This protein binds this small molecule.
Small molecule (SMILES): CC(=O)N[C@@H]1[C@@H](O)[C@H](O)[C@@H](CO)O[C@H]1O

Binding-site contacts:
Ligand atom C7 contacts residue GLY326 of chain 1.C at 3.6 Å.
Ligand atom C7 contacts residue PHE325 of chain 1.C at 4.3 Å (hydrophobic).
Ligand atom O7 contacts residue PHE325 of chain 1.C at 3.3 Å.
Ligand atom C2 contacts residue ASN330 of chain 1.C at 2.5 Å.
Ligand atom C5 contacts residue ASN330 of chain 1.C at 3.7 Å.
Ligand atom C7 contacts residue ASN330 of chain 1.C at 3.7 Å.
Ligand atom C3 contacts residue ASN330 of chain 1.C at 3.8 Å.
Ligand atom C1 contacts residue ASN330 of chain 1.C at 1.4 Å.
Ligand atom O7 contacts residue GLY326 of chain 1.C at 3.2 Å (h-bond).
Ligand atom C8 contacts residue ASN330 of chain 1.C at 4.2 Å.
Ligand atom N2 contacts residue GLY326 of chain 1.C at 4.3 Å.
Ligand atom N2 contacts residue ASN330 of chain 1.C at 2.9 Å (h-bond).
Ligand atom O5 contacts residue ASN330 of chain 1.C at 2.4 Å (h-bond).
Ligand atom C4 contacts residue ASN330 of chain 1.C at 4.2 Å.
Ligand atom C8 contacts residue GLY326 of chain 1.C at 3.8 Å.

Sequence of chain 1.C:
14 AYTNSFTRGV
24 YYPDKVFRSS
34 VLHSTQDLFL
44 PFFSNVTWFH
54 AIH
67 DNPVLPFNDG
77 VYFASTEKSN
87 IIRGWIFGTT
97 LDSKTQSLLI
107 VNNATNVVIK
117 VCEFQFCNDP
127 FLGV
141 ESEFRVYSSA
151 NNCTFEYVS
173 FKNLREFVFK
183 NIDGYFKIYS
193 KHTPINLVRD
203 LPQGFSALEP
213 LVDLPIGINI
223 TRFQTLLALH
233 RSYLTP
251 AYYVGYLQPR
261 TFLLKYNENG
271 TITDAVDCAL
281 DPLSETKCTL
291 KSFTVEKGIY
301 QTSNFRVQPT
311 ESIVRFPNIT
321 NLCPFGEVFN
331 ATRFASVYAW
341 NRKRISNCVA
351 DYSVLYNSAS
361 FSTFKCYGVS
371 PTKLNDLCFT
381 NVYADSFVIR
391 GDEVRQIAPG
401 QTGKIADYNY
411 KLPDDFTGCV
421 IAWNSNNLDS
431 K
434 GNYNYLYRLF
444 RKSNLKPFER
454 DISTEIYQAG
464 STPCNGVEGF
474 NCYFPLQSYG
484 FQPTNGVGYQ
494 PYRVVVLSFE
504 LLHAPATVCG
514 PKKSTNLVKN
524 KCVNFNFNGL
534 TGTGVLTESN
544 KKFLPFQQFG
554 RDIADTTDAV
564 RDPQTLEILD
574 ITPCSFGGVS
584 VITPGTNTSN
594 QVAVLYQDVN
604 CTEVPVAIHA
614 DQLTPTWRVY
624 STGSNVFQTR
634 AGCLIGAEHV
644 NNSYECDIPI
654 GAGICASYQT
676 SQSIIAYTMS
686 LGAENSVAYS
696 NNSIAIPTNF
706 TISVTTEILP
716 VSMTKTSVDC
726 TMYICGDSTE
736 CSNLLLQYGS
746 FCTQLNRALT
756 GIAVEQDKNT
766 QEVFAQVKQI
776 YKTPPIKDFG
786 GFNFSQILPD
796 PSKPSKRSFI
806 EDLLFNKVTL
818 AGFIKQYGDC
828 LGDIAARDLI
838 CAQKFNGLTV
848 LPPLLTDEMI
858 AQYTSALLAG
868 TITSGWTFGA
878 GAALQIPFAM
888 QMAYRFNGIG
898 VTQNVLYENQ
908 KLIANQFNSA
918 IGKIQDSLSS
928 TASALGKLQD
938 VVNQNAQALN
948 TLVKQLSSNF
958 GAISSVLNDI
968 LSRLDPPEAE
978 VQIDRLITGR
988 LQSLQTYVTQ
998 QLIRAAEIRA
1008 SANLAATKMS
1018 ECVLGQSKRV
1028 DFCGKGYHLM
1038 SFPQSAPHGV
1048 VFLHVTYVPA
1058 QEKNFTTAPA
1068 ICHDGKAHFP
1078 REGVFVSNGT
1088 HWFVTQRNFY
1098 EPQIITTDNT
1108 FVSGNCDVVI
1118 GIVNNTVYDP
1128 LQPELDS